Binding-site contacts:
Ligand atom C28 contacts residue SER42 of chain 1.A at 3.5 Å.
Ligand atom O26 contacts residue SER42 of chain 1.A at 2.6 Å (h-bond).
Ligand atom O26 contacts residue MET43 of chain 1.A at 4.2 Å.
Ligand atom C43 contacts residue THR66 of chain 1.A at 4.0 Å.
Ligand atom C49 contacts residue ILE45 of chain 1.A at 3.5 Å (hydrophobic).
Ligand atom P24 contacts residue SER42 of chain 1.A at 1.6 Å.
Ligand atom C45 contacts residue GLY67 of chain 1.A at 4.0 Å.
Ligand atom C43 contacts residue GLY67 of chain 1.A at 4.3 Å.
Ligand atom C45 contacts residue ILE65 of chain 1.A at 4.0 Å (hydrophobic).
Ligand atom O26 contacts residue VAL46 of chain 1.A at 4.0 Å.
Ligand atom C42 contacts residue ILE65 of chain 1.A at 4.0 Å (hydrophobic).
Ligand atom O46 contacts residue ILE65 of chain 1.A at 3.6 Å.
Ligand atom C49 contacts residue ILE65 of chain 1.A at 3.6 Å (hydrophobic).
Ligand atom C50 contacts residue SER42 of chain 1.A at 3.7 Å.
Ligand atom C51 contacts residue ILE45 of chain 1.A at 3.5 Å (hydrophobic).
Ligand atom C31 contacts residue ILE65 of chain 1.A at 4.1 Å (hydrophobic).
Ligand atom N44 contacts residue THR66 of chain 1.A at 4.4 Å.
Ligand atom C47 contacts residue ILE65 of chain 1.A at 4.3 Å (hydrophobic).
Ligand atom C51 contacts residue ILE65 of chain 1.A at 4.4 Å (hydrophobic).
Ligand atom C51 contacts residue SER42 of chain 1.A at 3.7 Å.
Ligand atom C45 contacts residue THR66 of chain 1.A at 3.9 Å.
Ligand atom O25 contacts residue MET43 of chain 1.A at 4.3 Å.
Ligand atom O46 contacts residue THR66 of chain 1.A at 2.9 Å.
Ligand atom O26 contacts residue ILE45 of chain 1.A at 3.1 Å.
Ligand atom O27 contacts residue SER42 of chain 1.A at 2.6 Å (h-bond).
Ligand atom P24 contacts residue MET43 of chain 1.A at 4.3 Å.
Ligand atom N44 contacts residue ILE65 of chain 1.A at 4.2 Å.
Ligand atom O46 contacts residue GLY67 of chain 1.A at 2.9 Å (h-bond).
Ligand atom C43 contacts residue ILE65 of chain 1.A at 4.0 Å (hydrophobic).
Ligand atom O25 contacts residue SER42 of chain 1.A at 2.5 Å (h-bond).

This protein binds this small molecule.
Small molecule (SMILES): CC(C)(COP(=O)(O)O)[C@@H](O)C(=O)NCCC(=O)NCCNC(=O)c1ccc[nH]1

Sequence of chain 1.A:
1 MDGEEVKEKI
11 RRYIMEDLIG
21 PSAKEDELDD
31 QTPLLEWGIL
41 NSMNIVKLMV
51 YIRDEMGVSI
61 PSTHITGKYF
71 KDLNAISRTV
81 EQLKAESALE